Binding-site contacts:
Ligand atom N6 contacts residue ILE41 of chain 1.B at 3.4 Å.
Ligand atom S1G contacts residue THR106 of chain 1.B at 3.0 Å (h-bond).
Ligand atom N3 contacts residue PHE37 of chain 1.B at 3.6 Å.
Ligand atom PA contacts residue THR99 of chain 1.B at 3.4 Å.
Ligand atom O3G contacts residue THR99 of chain 1.B at 3.8 Å.
Ligand atom O3G contacts residue VAL104 of chain 1.B at 4.2 Å.
Ligand atom O2A contacts residue THR99 of chain 1.B at 2.8 Å.
Ligand atom O3G contacts residue GLY103 of chain 1.B at 3.4 Å (h-bond).
Ligand atom C5 contacts residue ILE41 of chain 1.B at 4.0 Å (hydrophobic).
Ligand atom C6 contacts residue ASN38 of chain 1.B at 3.5 Å.
Ligand atom N6 contacts residue PHE37 of chain 1.B at 4.0 Å.
Ligand atom C2 contacts residue PHE37 of chain 1.B at 3.3 Å (hydrophobic).
Ligand atom C5 contacts residue PHE37 of chain 1.B at 4.0 Å (hydrophobic).
Ligand atom N1 contacts residue ASN38 of chain 1.B at 2.5 Å (h-bond).
Ligand atom C6 contacts residue PHE42 of chain 1.B at 3.8 Å (hydrophobic).
Ligand atom N1 contacts residue ILE41 of chain 1.B at 4.0 Å.
Ligand atom C8 contacts residue THR99 of chain 1.B at 4.2 Å.
Ligand atom N6 contacts residue ASN38 of chain 1.B at 4.0 Å.
Ligand atom N6 contacts residue LEU45 of chain 1.B at 3.5 Å.
Ligand atom C2 contacts residue ASN38 of chain 1.B at 2.8 Å.
Ligand atom N6 contacts residue PHE42 of chain 1.B at 3.0 Å (h-bond).
Ligand atom O3B contacts residue THR99 of chain 1.B at 4.3 Å.
Ligand atom O3A contacts residue THR99 of chain 1.B at 3.5 Å.
Ligand atom O1A contacts residue THR99 of chain 1.B at 3.4 Å.
Ligand atom C6 contacts residue PHE37 of chain 1.B at 3.5 Å (hydrophobic).
Ligand atom C4 contacts residue PHE37 of chain 1.B at 3.9 Å (hydrophobic).
Ligand atom N1 contacts residue PHE42 of chain 1.B at 4.0 Å.
Ligand atom PB contacts residue THR99 of chain 1.B at 3.8 Å.
Ligand atom O3G contacts residue LEU45 of chain 1.B at 3.5 Å.
Ligand atom S1G contacts residue GLY103 of chain 1.B at 3.6 Å (h-bond).
Ligand atom C6 contacts residue ILE41 of chain 1.B at 3.6 Å (hydrophobic).
Ligand atom N3 contacts residue ASN38 of chain 1.B at 3.4 Å (h-bond).
Ligand atom S1G contacts residue LEU45 of chain 1.B at 3.0 Å.
Ligand atom PG contacts residue LEU45 of chain 1.B at 3.3 Å.
Ligand atom N1 contacts residue PHE37 of chain 1.B at 3.2 Å.
Ligand atom O1B contacts residue THR99 of chain 1.B at 3.0 Å (h-bond).
Ligand atom N7 contacts residue ILE41 of chain 1.B at 3.9 Å.
Ligand atom O2G contacts residue ILE107 of chain 1.B at 4.0 Å.
Ligand atom N7 contacts residue THR99 of chain 1.B at 3.7 Å.
Ligand atom O1B contacts residue LEU45 of chain 1.B at 3.5 Å.

This small molecule binds to this protein.
Small molecule (SMILES): Nc1ncnc2c1ncn2[C@@H]1O[C@H](COP(=O)(O)OP(=O)(O)OP(O)(O)=S)[C@@H](O)[C@H]1O

Sequence of chain 1.B:
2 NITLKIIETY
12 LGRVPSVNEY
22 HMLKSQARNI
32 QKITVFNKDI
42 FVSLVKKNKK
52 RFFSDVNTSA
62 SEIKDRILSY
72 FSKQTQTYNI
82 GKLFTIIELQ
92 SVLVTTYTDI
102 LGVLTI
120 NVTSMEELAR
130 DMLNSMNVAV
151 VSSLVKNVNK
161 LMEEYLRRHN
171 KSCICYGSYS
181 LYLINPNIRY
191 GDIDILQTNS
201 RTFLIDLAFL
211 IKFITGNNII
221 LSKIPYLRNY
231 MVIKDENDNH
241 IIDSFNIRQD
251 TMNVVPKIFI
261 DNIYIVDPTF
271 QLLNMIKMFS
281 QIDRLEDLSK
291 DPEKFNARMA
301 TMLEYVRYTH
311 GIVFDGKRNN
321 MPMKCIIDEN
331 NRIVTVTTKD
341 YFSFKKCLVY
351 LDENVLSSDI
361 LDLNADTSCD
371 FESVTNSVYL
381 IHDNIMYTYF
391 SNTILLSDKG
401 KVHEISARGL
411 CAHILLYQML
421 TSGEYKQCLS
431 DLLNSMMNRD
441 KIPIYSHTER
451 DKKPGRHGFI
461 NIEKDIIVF